Binding-site contacts:
Ligand atom O2P contacts residue GLY333 of chain 1.F at 3.3 Å.
Ligand atom O2P contacts residue SER334 of chain 1.F at 2.5 Å (h-bond).
Ligand atom O6 contacts residue GLY418 of chain 1.F at 3.5 Å.
Ligand atom N7 contacts residue MET419 of chain 1.F at 3.2 Å (h-bond).
Ligand atom C5 contacts residue ILE335 of chain 1.F at 3.5 Å (hydrophobic).
Ligand atom O3' contacts residue ASP369 of chain 1.F at 2.9 Å (salt-bridge).
Ligand atom O2' contacts residue ARG327 of chain 1.F at 3.0 Å (salt-bridge).
Ligand atom C2 contacts residue GLN446 of chain 1.F at 3.3 Å.
Ligand atom P contacts residue SER334 of chain 1.F at 3.5 Å.
Ligand atom N1 contacts residue CYS336 of chain 1.F at 3.1 Å (h-bond).
Ligand atom C2 contacts residue CYS336 of chain 1.F at 1.8 Å (hydrophobic).
Ligand atom N7 contacts residue ILE335 of chain 1.F at 3.6 Å.
Ligand atom O6 contacts residue GLN446 of chain 1.F at 3.5 Å (h-bond).
Ligand atom O1P contacts residue GLY392 of chain 1.F at 2.7 Å (h-bond).
Ligand atom O2P contacts residue GLY371 of chain 1.F at 3.4 Å (h-bond).
Ligand atom C2' contacts residue ASP369 of chain 1.F at 3.5 Å.
Ligand atom O3P contacts residue TYR416 of chain 1.F at 2.8 Å (h-bond).
Ligand atom C2 contacts residue NAD1 of chain 1.T at 3.4 Å.
Ligand atom C1' contacts residue NAD1 of chain 1.T at 3.5 Å.
Ligand atom C6 contacts residue GLY420 of chain 1.F at 3.5 Å.
Ligand atom O3' contacts residue MET390 of chain 1.F at 3.5 Å (h-bond).
Ligand atom O6 contacts residue MET419 of chain 1.F at 3.0 Å (h-bond).
Ligand atom O3P contacts residue GLY392 of chain 1.F at 3.3 Å.
Ligand atom O3' contacts residue ARG327 of chain 1.F at 3.0 Å (salt-bridge).
Ligand atom C6 contacts residue GLN446 of chain 1.F at 3.4 Å.
Ligand atom O2P contacts residue GLY370 of chain 1.F at 3.3 Å.
Ligand atom O6 contacts residue GLY420 of chain 1.F at 2.5 Å (h-bond).
Ligand atom N1 contacts residue GLN446 of chain 1.F at 2.4 Å (h-bond).
Ligand atom C2' contacts residue ARG327 of chain 1.F at 3.4 Å.
Ligand atom N3 contacts residue CYS336 of chain 1.F at 1.4 Å (h-bond).
Ligand atom O2' contacts residue NAD1 of chain 1.T at 3.6 Å (h-bond).
Ligand atom O3' contacts residue SER73 of chain 1.F at 3.5 Å.
Ligand atom C4 contacts residue CYS336 of chain 1.F at 2.7 Å (hydrophobic).
Ligand atom O1P contacts residue GLY370 of chain 1.F at 3.6 Å.
Ligand atom O2' contacts residue ASP369 of chain 1.F at 2.4 Å (salt-bridge).
Ligand atom C4 contacts residue NAD1 of chain 1.T at 3.5 Å.
Ligand atom O3P contacts residue SER334 of chain 1.F at 2.7 Å (h-bond).
Ligand atom O1P contacts residue SER393 of chain 1.F at 3.6 Å.
Ligand atom O3P contacts residue SER393 of chain 1.F at 2.6 Å (h-bond).
Ligand atom N3 contacts residue NAD1 of chain 1.T at 3.4 Å.

A small-molecule ligand and the protein it binds are described below.
Small molecule (SMILES): O=c1[nH]cnc2c1ncn2[C@@H]1O[C@H](COP(=O)(O)O)[C@@H](O)[C@H]1O

Sequence of chain 1.F:
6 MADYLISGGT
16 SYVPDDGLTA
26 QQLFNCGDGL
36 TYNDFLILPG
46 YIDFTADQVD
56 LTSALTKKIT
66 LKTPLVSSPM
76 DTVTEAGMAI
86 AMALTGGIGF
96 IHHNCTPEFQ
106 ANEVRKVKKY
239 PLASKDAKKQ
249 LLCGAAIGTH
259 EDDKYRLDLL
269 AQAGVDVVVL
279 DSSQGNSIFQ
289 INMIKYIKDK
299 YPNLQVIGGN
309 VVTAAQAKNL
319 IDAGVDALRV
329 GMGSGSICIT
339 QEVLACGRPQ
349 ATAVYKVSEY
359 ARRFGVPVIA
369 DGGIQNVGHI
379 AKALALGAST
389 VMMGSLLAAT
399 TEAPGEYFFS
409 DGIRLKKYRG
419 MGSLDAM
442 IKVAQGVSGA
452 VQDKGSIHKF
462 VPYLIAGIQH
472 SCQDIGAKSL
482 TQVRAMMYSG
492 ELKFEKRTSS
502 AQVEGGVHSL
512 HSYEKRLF